Sequence of chain 3.B:
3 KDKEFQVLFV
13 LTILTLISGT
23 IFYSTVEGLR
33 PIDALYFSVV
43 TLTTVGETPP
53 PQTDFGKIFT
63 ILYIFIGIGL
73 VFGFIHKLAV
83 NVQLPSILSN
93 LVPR

A protein and the small-molecule ligand that binds it are described below.
Small molecule (SMILES): NCC(=O)O

Binding-site contacts:
Ligand atom OXT contacts residue SER91 of chain 3.B at 2.8 Å (h-bond).
Ligand atom N contacts residue ARG96 of chain 3.B at 3.0 Å.
Ligand atom O contacts residue VAL94 of chain 3.B at 4.2 Å.
Ligand atom CA contacts residue ARG96 of chain 3.B at 3.2 Å.
Ligand atom O contacts residue SER91 of chain 3.B at 3.4 Å (h-bond).
Ligand atom OXT contacts residue VAL94 of chain 3.B at 2.6 Å (h-bond).
Ligand atom C contacts residue VAL94 of chain 3.B at 3.3 Å (hydrophobic).
Ligand atom OXT contacts residue ASN92 of chain 3.B at 4.2 Å.
Ligand atom CA contacts residue VAL94 of chain 3.B at 3.7 Å (hydrophobic).
Ligand atom C contacts residue SER91 of chain 3.B at 3.5 Å.